Sequence of chain 1.B:
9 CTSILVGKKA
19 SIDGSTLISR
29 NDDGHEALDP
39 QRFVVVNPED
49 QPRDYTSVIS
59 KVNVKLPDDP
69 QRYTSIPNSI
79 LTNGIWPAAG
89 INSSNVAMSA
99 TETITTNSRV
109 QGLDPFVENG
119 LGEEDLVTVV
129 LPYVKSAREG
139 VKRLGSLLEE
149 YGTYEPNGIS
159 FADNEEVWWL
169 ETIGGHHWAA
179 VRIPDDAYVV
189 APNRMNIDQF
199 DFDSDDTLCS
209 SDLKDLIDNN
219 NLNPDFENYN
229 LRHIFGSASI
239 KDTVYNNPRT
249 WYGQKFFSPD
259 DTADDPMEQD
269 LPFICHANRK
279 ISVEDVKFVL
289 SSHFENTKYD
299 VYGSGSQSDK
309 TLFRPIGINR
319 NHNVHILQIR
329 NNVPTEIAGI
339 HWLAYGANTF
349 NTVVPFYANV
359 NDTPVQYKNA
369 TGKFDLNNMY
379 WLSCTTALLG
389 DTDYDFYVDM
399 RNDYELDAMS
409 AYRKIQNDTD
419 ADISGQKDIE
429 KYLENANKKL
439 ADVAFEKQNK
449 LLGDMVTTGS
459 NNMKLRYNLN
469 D

The small molecule below binds the protein below.
Small molecule (SMILES): CSCC[C@H](N)C(=O)O

Binding-site contacts:
Ligand atom CA contacts residue CYS9 of chain 1.B at 2.8 Å (hydrophobic).
Ligand atom C contacts residue CYS9 of chain 1.B at 1.8 Å (hydrophobic).
Ligand atom N contacts residue CYS9 of chain 1.B at 2.8 Å (h-bond).
Ligand atom CA contacts residue ARG28 of chain 1.B at 4.5 Å.
Ligand atom C contacts residue GLU100 of chain 1.B at 3.9 Å.
Ligand atom CA contacts residue THR101 of chain 1.B at 3.2 Å.
Ligand atom CB contacts residue THR101 of chain 1.B at 3.1 Å.
Ligand atom C contacts residue THR99 of chain 1.B at 3.4 Å.
Ligand atom CB contacts residue ALA1 of chain 1.I at 3.1 Å (hydrophobic).
Ligand atom N contacts residue THR99 of chain 1.B at 2.4 Å (h-bond).
Ligand atom CA contacts residue GLU100 of chain 1.B at 4.3 Å.
Ligand atom O contacts residue ALA1 of chain 1.I at 3.2 Å (h-bond).
Ligand atom C contacts residue THR101 of chain 1.B at 3.4 Å.
Ligand atom CA contacts residue THR99 of chain 1.B at 3.0 Å.
Ligand atom N contacts residue GLU100 of chain 1.B at 4.4 Å.
Ligand atom CA contacts residue ALA1 of chain 1.I at 3.5 Å (hydrophobic).
Ligand atom C contacts residue ALA1 of chain 1.I at 2.9 Å (hydrophobic).
Ligand atom C contacts residue ASN191 of chain 1.B at 3.6 Å.
Ligand atom CB contacts residue GLU121 of chain 1.B at 3.1 Å.
Ligand atom CB contacts residue ASP31 of chain 1.B at 3.9 Å.
Ligand atom N contacts residue GLU121 of chain 1.B at 2.3 Å (salt-bridge).
Ligand atom CB contacts residue CYS9 of chain 1.B at 3.6 Å (hydrophobic).
Ligand atom O contacts residue THR101 of chain 1.B at 2.6 Å (h-bond).
Ligand atom C contacts residue ASP31 of chain 1.B at 4.5 Å.
Ligand atom CA contacts residue GLU121 of chain 1.B at 3.3 Å.
Ligand atom O contacts residue THR99 of chain 1.B at 3.9 Å.
Ligand atom N contacts residue ARG28 of chain 1.B at 3.2 Å (salt-bridge).
Ligand atom O contacts residue CYS9 of chain 1.B at 2.7 Å (h-bond).
Ligand atom O contacts residue GLU100 of chain 1.B at 3.5 Å.
Ligand atom O contacts residue ASN191 of chain 1.B at 2.5 Å (h-bond).
Ligand atom N contacts residue THR101 of chain 1.B at 4.5 Å.
Ligand atom N contacts residue ASP30 of chain 1.B at 3.9 Å.
Ligand atom CB contacts residue THR99 of chain 1.B at 4.4 Å.